Binding-site contacts:
Ligand atom CZ contacts residue HIS261 of chain 1.E at 4.2 Å.
Ligand atom CD contacts residue GLU164 of chain 1.E at 3.6 Å.
Ligand atom CD1 contacts residue TRP243 of chain 1.E at 3.7 Å (hydrophobic).
Ligand atom CD contacts residue ASP184 of chain 1.E at 3.8 Å.
Ligand atom CD2 contacts residue MET109 of chain 1.E at 3.7 Å (hydrophobic).
Ligand atom CZ contacts residue ASN100 of chain 1.E at 4.1 Å.
Ligand atom CG contacts residue PHE170 of chain 1.E at 3.9 Å (hydrophobic).
Ligand atom CE2 contacts residue MET109 of chain 1.E at 3.2 Å (hydrophobic).
Ligand atom ND2 contacts residue LEU247 of chain 1.E at 3.9 Å.
Ligand atom CE2 contacts residue GLN82 of chain 1.E at 3.7 Å.
Ligand atom N contacts residue PHE170 of chain 1.E at 3.7 Å.
Ligand atom NZ contacts residue ASP184 of chain 1.E at 3.5 Å (salt-bridge).
Ligand atom NZ contacts residue TRP243 of chain 1.E at 3.2 Å (h-bond).
Ligand atom CE contacts residue ASP184 of chain 1.E at 2.6 Å.
Ligand atom NZ contacts residue LEU247 of chain 1.E at 3.5 Å.
Ligand atom NZ contacts residue TRP248 of chain 1.E at 3.6 Å (h-bond).
Ligand atom CE1 contacts residue TRP243 of chain 1.E at 4.3 Å (hydrophobic).
Ligand atom CB contacts residue PHE170 of chain 1.E at 3.4 Å (hydrophobic).
Ligand atom CD2 contacts residue ASN85 of chain 1.E at 4.3 Å.
Ligand atom CD2 contacts residue THR106 of chain 1.E at 3.8 Å.
Ligand atom CG contacts residue TRP243 of chain 1.E at 3.8 Å (hydrophobic).
Ligand atom CZ contacts residue GLN82 of chain 1.E at 3.5 Å.
Ligand atom CE2 contacts residue ASN85 of chain 1.E at 4.1 Å.
Ligand atom CZ contacts residue MET109 of chain 1.E at 4.0 Å (hydrophobic).
Ligand atom CD1 contacts residue HIS261 of chain 1.E at 3.7 Å.
Ligand atom CD contacts residue PHE170 of chain 1.E at 3.7 Å (hydrophobic).
Ligand atom CB contacts residue TRP243 of chain 1.E at 3.6 Å (hydrophobic).
Ligand atom CD contacts residue TRP243 of chain 1.E at 3.9 Å (hydrophobic).
Ligand atom CE1 contacts residue HIS261 of chain 1.E at 3.1 Å.
Ligand atom N contacts residue PHE170 of chain 1.E at 3.9 Å.
Ligand atom CE contacts residue TRP243 of chain 1.E at 3.6 Å (hydrophobic).
Ligand atom N contacts residue PHE170 of chain 1.E at 4.4 Å.
Ligand atom CE contacts residue GLU164 of chain 1.E at 3.9 Å.
Ligand atom CB contacts residue CYS168 of chain 1.E at 4.4 Å (hydrophobic).
Ligand atom O contacts residue ASN85 of chain 1.E at 4.1 Å.
Ligand atom CA contacts residue PHE170 of chain 1.E at 4.1 Å (hydrophobic).
Ligand atom CB contacts residue TRP243 of chain 1.E at 4.1 Å (hydrophobic).
Ligand atom CE1 contacts residue ASN100 of chain 1.E at 4.3 Å.
Ligand atom CB contacts residue THR106 of chain 1.E at 4.2 Å.
Ligand atom CE contacts residue TRP248 of chain 1.E at 4.2 Å (hydrophobic).

Sequence of chain 1.E:
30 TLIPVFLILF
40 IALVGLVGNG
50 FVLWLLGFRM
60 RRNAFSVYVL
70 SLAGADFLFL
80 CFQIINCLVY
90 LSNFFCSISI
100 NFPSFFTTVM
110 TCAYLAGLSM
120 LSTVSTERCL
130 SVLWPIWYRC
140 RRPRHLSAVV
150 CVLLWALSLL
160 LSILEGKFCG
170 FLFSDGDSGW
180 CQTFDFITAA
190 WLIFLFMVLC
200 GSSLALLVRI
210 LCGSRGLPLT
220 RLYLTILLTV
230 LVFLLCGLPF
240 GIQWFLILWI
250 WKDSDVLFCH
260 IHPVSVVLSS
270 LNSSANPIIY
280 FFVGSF

This small molecule binds to this protein.
Small molecule (SMILES): NCCCC[C@H](NC(=O)[C@@H](N)CS)C(=O)N[C@@H](CC(N)=O)C(=O)N[C@@H](Cc1ccccc1)C(=O)N[C@H](C=O)Cc1ccccc1